Binding-site contacts:
Ligand atom C2 contacts residue VAL293 of chain 1.C at 3.4 Å (hydrophobic).
Ligand atom C3 contacts residue VAL293 of chain 1.C at 3.3 Å (hydrophobic).
Ligand atom C6' contacts residue ASN297 of chain 1.C at 3.5 Å.
Ligand atom O2 contacts residue VAL293 of chain 1.C at 4.4 Å.
Ligand atom C3' contacts residue ALA294 of chain 1.C at 3.9 Å (hydrophobic).
Ligand atom C1' contacts residue ASN297 of chain 1.C at 4.0 Å.
Ligand atom C2' contacts residue VAL293 of chain 1.C at 4.2 Å (hydrophobic).
Ligand atom C2 contacts residue ASN297 of chain 1.C at 3.5 Å.
Ligand atom C5' contacts residue ALA294 of chain 1.C at 4.5 Å (hydrophobic).
Ligand atom O1 contacts residue ASP302 of chain 1.C at 3.8 Å.
Ligand atom C1 contacts residue GLN304 of chain 1.C at 3.5 Å.
Ligand atom C1 contacts residue VAL293 of chain 1.C at 4.1 Å (hydrophobic).
Ligand atom O1 contacts residue GLN304 of chain 1.C at 3.3 Å.
Ligand atom O4' contacts residue ALA294 of chain 1.C at 4.1 Å.
Ligand atom C2' contacts residue ALA294 of chain 1.C at 4.4 Å (hydrophobic).
Ligand atom O2 contacts residue GLN304 of chain 1.C at 3.6 Å.
Ligand atom C5' contacts residue ASN297 of chain 1.C at 3.5 Å.
Ligand atom C4' contacts residue ALA294 of chain 1.C at 4.0 Å (hydrophobic).
Ligand atom C1' contacts residue VAL293 of chain 1.C at 3.8 Å (hydrophobic).
Ligand atom C3 contacts residue ASN297 of chain 1.C at 4.1 Å.

The protein below binds the small molecule below.
Small molecule (SMILES): O=C(O)/C=C/c1ccc(O)cc1

Sequence of chain 1.C:
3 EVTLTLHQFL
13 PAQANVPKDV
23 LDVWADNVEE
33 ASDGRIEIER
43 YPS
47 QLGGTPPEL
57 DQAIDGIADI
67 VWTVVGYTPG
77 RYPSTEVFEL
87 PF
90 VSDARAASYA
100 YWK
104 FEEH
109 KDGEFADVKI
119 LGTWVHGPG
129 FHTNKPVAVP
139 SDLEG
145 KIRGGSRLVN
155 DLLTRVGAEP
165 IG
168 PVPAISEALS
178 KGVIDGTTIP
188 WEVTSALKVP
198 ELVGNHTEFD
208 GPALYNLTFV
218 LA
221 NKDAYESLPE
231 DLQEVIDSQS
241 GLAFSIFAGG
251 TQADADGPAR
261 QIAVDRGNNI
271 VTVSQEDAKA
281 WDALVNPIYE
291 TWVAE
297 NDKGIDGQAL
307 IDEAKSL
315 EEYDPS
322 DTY